Sequence of chain 1.B:
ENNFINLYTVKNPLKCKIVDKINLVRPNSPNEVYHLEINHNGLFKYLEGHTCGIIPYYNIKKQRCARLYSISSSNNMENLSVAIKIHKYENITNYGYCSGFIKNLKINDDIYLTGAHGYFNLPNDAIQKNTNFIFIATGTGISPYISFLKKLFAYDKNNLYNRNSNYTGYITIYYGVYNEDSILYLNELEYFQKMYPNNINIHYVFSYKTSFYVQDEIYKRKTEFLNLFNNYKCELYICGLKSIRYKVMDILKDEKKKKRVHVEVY

Sequence of chain 1.A:
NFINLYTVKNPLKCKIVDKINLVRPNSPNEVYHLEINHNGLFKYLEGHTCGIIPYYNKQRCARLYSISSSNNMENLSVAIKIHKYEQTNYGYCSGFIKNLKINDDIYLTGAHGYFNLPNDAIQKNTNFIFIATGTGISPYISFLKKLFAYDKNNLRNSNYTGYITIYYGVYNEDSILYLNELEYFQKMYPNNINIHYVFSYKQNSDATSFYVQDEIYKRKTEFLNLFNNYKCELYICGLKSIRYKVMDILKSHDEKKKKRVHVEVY

The small molecule below binds the protein below.
Small molecule (SMILES): Nc1ncnc2c1ncn2[C@@H]1O[C@H](COP(=O)(O)O)[C@@H](O)[C@H]1OP(=O)(O)O

Binding-site contacts:
Ligand atom N7 contacts residue A2P1 of chain 1.J at 2.8 Å (h-bond).
Ligand atom O4' contacts residue LEU286 of chain 1.A at 3.6 Å.
Ligand atom N9 contacts residue TYR258 of chain 1.A at 3.3 Å.
Ligand atom O5P contacts residue LYS287 of chain 1.B at 3.3 Å.
Ligand atom O3P contacts residue LYS287 of chain 1.B at 3.6 Å.
Ligand atom C8 contacts residue TYR258 of chain 1.A at 3.4 Å (hydrophobic).
Ligand atom O2P contacts residue SER247 of chain 1.A at 3.1 Å (h-bond).
Ligand atom C6 contacts residue GLN260 of chain 1.A at 3.6 Å.
Ligand atom O2' contacts residue TYR258 of chain 1.A at 3.1 Å.
Ligand atom P1 contacts residue SER247 of chain 1.A at 3.0 Å.
Ligand atom N1 contacts residue SER288 of chain 1.A at 3.5 Å.
Ligand atom N9 contacts residue LEU286 of chain 1.A at 3.4 Å.
Ligand atom C8 contacts residue A2P1 of chain 1.J at 3.6 Å.
Ligand atom C6 contacts residue TYR258 of chain 1.A at 3.7 Å (hydrophobic).
Ligand atom O2P contacts residue TYR258 of chain 1.A at 2.5 Å (h-bond).
Ligand atom N6 contacts residue A2P1 of chain 1.J at 2.9 Å (h-bond).
Ligand atom N7 contacts residue TYR258 of chain 1.A at 3.5 Å.
Ligand atom C6 contacts residue SER288 of chain 1.A at 3.6 Å.
Ligand atom O3P contacts residue SER288 of chain 1.B at 3.4 Å (h-bond).
Ligand atom O6P contacts residue LYS119 of chain 1.A at 3.3 Å (salt-bridge).
Ligand atom O3' contacts residue SER247 of chain 1.A at 3.3 Å.
Ligand atom O1P contacts residue TYR218 of chain 1.A at 3.6 Å.
Ligand atom N6 contacts residue TYR258 of chain 1.B at 3.2 Å (h-bond).
Ligand atom C2 contacts residue TYR258 of chain 1.A at 3.3 Å (hydrophobic).
Ligand atom N3 contacts residue TYR258 of chain 1.A at 3.5 Å.
Ligand atom O2' contacts residue SER247 of chain 1.A at 2.8 Å (h-bond).
Ligand atom O3' contacts residue VAL217 of chain 1.A at 3.2 Å.
Ligand atom C4 contacts residue TYR258 of chain 1.A at 3.3 Å (hydrophobic).
Ligand atom C5' contacts residue GLY179 of chain 1.A at 3.5 Å.
Ligand atom C2 contacts residue GLN260 of chain 1.A at 2.9 Å.
Ligand atom O3' contacts residue TYR218 of chain 1.A at 3.3 Å (h-bond).
Ligand atom N6 contacts residue SER288 of chain 1.A at 2.9 Å (h-bond).
Ligand atom C4 contacts residue LEU286 of chain 1.A at 3.5 Å (hydrophobic).
Ligand atom C4' contacts residue GLY216 of chain 1.A at 3.6 Å.
Ligand atom O4' contacts residue THR178 of chain 1.A at 3.5 Å.
Ligand atom O1P contacts residue SER247 of chain 1.A at 2.4 Å (h-bond).
Ligand atom C5' contacts residue THR178 of chain 1.A at 3.6 Å.
Ligand atom N1 contacts residue GLN260 of chain 1.A at 2.6 Å (h-bond).
Ligand atom C8 contacts residue LEU286 of chain 1.A at 3.6 Å (hydrophobic).
Ligand atom C8 contacts residue SER288 of chain 1.B at 3.5 Å.